The small molecule below binds the protein below.
Small molecule (SMILES): Cc1cccc([C@H]2C=C[C@@H](N3CCN(Cc4ccc(=O)[nH]c4)CC3)CC2)c1

Sequence of chain 1.A:
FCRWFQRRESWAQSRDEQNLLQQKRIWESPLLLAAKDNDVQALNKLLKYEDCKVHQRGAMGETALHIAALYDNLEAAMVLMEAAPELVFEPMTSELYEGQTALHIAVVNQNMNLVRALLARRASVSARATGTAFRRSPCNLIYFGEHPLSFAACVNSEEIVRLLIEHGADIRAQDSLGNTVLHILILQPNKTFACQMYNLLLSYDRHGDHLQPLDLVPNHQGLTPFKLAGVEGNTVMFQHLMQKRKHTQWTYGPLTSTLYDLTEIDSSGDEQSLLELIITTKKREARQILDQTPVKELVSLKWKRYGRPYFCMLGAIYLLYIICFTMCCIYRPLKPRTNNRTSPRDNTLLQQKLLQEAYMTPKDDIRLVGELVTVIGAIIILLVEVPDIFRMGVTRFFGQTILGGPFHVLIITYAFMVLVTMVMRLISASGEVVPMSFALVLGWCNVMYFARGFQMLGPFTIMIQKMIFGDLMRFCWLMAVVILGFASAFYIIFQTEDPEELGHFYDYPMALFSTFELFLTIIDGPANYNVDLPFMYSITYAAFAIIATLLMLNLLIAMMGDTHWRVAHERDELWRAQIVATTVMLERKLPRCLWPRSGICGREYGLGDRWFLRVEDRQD

Sequence of chain 1.D:
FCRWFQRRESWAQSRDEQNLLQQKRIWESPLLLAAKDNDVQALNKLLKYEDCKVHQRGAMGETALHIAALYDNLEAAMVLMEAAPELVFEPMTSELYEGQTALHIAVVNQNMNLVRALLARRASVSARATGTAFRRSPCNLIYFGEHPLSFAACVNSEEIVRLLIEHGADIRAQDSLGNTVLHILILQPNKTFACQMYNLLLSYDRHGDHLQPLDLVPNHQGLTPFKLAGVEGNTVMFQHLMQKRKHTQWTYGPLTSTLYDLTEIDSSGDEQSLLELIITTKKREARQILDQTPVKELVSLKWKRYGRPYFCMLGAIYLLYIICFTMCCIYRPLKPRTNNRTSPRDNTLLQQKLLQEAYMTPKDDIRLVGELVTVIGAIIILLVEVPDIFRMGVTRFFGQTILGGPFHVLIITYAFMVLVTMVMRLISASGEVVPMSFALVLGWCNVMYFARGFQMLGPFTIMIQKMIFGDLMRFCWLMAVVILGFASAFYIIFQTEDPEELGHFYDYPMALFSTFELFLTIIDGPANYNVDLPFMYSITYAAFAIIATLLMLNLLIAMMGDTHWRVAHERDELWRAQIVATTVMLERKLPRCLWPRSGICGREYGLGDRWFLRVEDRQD

Binding-site contacts:
Ligand atom C18 contacts residue PHE425 of chain 1.D at 3.5 Å (hydrophobic).
Ligand atom C22 contacts residue LEU428 of chain 1.D at 4.4 Å (hydrophobic).
Ligand atom C03 contacts residue PHE456 of chain 1.D at 3.9 Å (hydrophobic).
Ligand atom C20 contacts residue MET466 of chain 1.D at 3.7 Å (hydrophobic).
Ligand atom C17 contacts residue PHE425 of chain 1.D at 3.9 Å (hydrophobic).
Ligand atom C23 contacts residue LEU428 of chain 1.D at 4.4 Å (hydrophobic).
Ligand atom C04 contacts residue ILE557 of chain 1.A at 4.5 Å (hydrophobic).
Ligand atom C04 contacts residue ALA561 of chain 1.A at 3.6 Å (hydrophobic).
Ligand atom C17 contacts residue PRO424 of chain 1.D at 4.2 Å (hydrophobic).
Ligand atom N02 contacts residue ALA561 of chain 1.A at 4.5 Å.
Ligand atom C19 contacts residue ILE486 of chain 1.D at 4.4 Å (hydrophobic).
Ligand atom C21 contacts residue ILE486 of chain 1.D at 4.0 Å (hydrophobic).
Ligand atom C10 contacts residue LEU460 of chain 1.D at 4.5 Å (hydrophobic).
Ligand atom C23 contacts residue CYS463 of chain 1.D at 3.6 Å (hydrophobic).
Ligand atom C09 contacts residue LEU460 of chain 1.D at 4.3 Å (hydrophobic).
Ligand atom C14 contacts residue ILE486 of chain 1.D at 4.3 Å (hydrophobic).
Ligand atom C20 contacts residue ILE482 of chain 1.D at 3.7 Å (hydrophobic).
Ligand atom C07 contacts residue ALA561 of chain 1.A at 4.1 Å (hydrophobic).
Ligand atom C16 contacts residue ILE486 of chain 1.D at 4.4 Å (hydrophobic).
Ligand atom C20 contacts residue THR479 of chain 1.D at 4.1 Å.
Ligand atom C05 contacts residue ALA561 of chain 1.A at 4.2 Å (hydrophobic).
Ligand atom C22 contacts residue CYS463 of chain 1.D at 3.7 Å (hydrophobic).
Ligand atom C06 contacts residue ALA561 of chain 1.A at 3.8 Å (hydrophobic).
Ligand atom C15 contacts residue ILE486 of chain 1.D at 4.0 Å (hydrophobic).
Ligand atom C19 contacts residue ILE482 of chain 1.D at 4.3 Å (hydrophobic).